Sequence of chain 1.A:
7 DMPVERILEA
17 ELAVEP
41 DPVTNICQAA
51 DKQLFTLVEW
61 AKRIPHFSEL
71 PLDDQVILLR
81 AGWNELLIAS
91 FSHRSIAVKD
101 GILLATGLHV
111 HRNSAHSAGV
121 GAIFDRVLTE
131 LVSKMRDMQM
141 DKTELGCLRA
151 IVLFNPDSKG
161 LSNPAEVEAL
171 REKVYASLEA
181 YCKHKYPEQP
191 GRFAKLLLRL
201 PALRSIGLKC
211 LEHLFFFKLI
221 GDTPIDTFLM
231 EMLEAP

Binding-site contacts:
Ligand atom O25 contacts residue ILE46 of chain 1.A at 3.6 Å.
Ligand atom O21 contacts residue ALA105 of chain 1.A at 2.7 Å (h-bond).
Ligand atom C05 contacts residue PHE124 of chain 1.A at 3.8 Å (hydrophobic).
Ligand atom C19 contacts residue ALA105 of chain 1.A at 3.8 Å (hydrophobic).
Ligand atom C17 contacts residue LEU87 of chain 1.A at 3.6 Å (hydrophobic).
Ligand atom C15 contacts residue ILE88 of chain 1.A at 3.7 Å (hydrophobic).
Ligand atom C26 contacts residue CYS210 of chain 1.A at 3.5 Å (hydrophobic).
Ligand atom C16 contacts residue PHE91 of chain 1.A at 3.9 Å (hydrophobic).
Ligand atom C07 contacts residue ILE102 of chain 1.A at 3.7 Å (hydrophobic).
Ligand atom C27 contacts residue LEU214 of chain 1.A at 3.8 Å (hydrophobic).
Ligand atom C22 contacts residue LEU104 of chain 1.A at 3.6 Å (hydrophobic).
Ligand atom O21 contacts residue ARG94 of chain 1.A at 3.4 Å (salt-bridge).
Ligand atom C22 contacts residue ALA50 of chain 1.A at 3.7 Å (hydrophobic).
Ligand atom C19 contacts residue GLN53 of chain 1.A at 3.7 Å.
Ligand atom C04 contacts residue VAL120 of chain 1.A at 3.7 Å (hydrophobic).
Ligand atom C24 contacts residue ALA50 of chain 1.A at 3.5 Å (hydrophobic).
Ligand atom C14 contacts residue ASN84 of chain 1.A at 3.7 Å.
Ligand atom O25 contacts residue ALA50 of chain 1.A at 3.2 Å.
Ligand atom C11 contacts residue CYS210 of chain 1.A at 3.5 Å (hydrophobic).
Ligand atom C15 contacts residue LEU87 of chain 1.A at 3.5 Å (hydrophobic).
Ligand atom C29 contacts residue ILE46 of chain 1.A at 3.8 Å (hydrophobic).
Ligand atom C19 contacts residue ARG94 of chain 1.A at 3.6 Å.
Ligand atom C04 contacts residue ILE123 of chain 1.A at 3.9 Å (hydrophobic).
Ligand atom C28 contacts residue CYS210 of chain 1.A at 3.3 Å (hydrophobic).
Ligand atom C03 contacts residue PHE217 of chain 1.A at 3.8 Å (hydrophobic).
Ligand atom C29 contacts residue CYS210 of chain 1.A at 3.8 Å (hydrophobic).
Ligand atom C23 contacts residue ALA50 of chain 1.A at 3.4 Å (hydrophobic).
Ligand atom C27 contacts residue CYS210 of chain 1.A at 3.5 Å (hydrophobic).
Ligand atom C28 contacts residue ILE46 of chain 1.A at 3.6 Å (hydrophobic).
Ligand atom O21 contacts residue LEU104 of chain 1.A at 3.3 Å.
Ligand atom C03 contacts residue HIS213 of chain 1.A at 3.6 Å.
Ligand atom C15 contacts residue PHE91 of chain 1.A at 3.9 Å (hydrophobic).
Ligand atom O20 contacts residue GLN53 of chain 1.A at 3.7 Å.
Ligand atom C26 contacts residue ASN84 of chain 1.A at 3.8 Å.
Ligand atom O20 contacts residue PHE91 of chain 1.A at 3.5 Å.
Ligand atom C23 contacts residue ILE46 of chain 1.A at 3.1 Å (hydrophobic).
Ligand atom C22 contacts residue ALA49 of chain 1.A at 3.6 Å (hydrophobic).
Ligand atom C17 contacts residue PHE91 of chain 1.A at 3.6 Å (hydrophobic).
Ligand atom O20 contacts residue ARG94 of chain 1.A at 3.1 Å (salt-bridge).
Ligand atom C11 contacts residue ILE46 of chain 1.A at 3.8 Å (hydrophobic).

This protein binds this small molecule.
Small molecule (SMILES): CC1(C)CCC(C)(C)c2cc3c(cc21)CC[C@]1(CCc2cc(C(=O)O)ccc2O1)O3